Binding-site contacts:
Ligand atom C19 contacts residue PRO28 of chain 1.D at 3.8 Å (hydrophobic).
Ligand atom C29 contacts residue LEU27 of chain 1.D at 3.7 Å (hydrophobic).
Ligand atom C2 contacts residue GLY266 of chain 1.A at 3.5 Å.
Ligand atom O6 contacts residue VAL134 of chain 1.A at 3.8 Å.
Ligand atom C7 contacts residue IMP1 of chain 1.E at 3.6 Å.
Ligand atom C26 contacts residue THR126 of chain 1.A at 3.6 Å.
Ligand atom C1 contacts residue GLY266 of chain 1.A at 3.8 Å.
Ligand atom N4 contacts residue GLU290 of chain 1.A at 3.0 Å (salt-bridge).
Ligand atom C12 contacts residue GLU290 of chain 1.A at 3.7 Å.
Ligand atom CL1 contacts residue GLY318 of chain 1.D at 3.5 Å.
Ligand atom C10 contacts residue ALA127 of chain 1.A at 3.8 Å (hydrophobic).
Ligand atom C10 contacts residue GLU290 of chain 1.A at 3.6 Å.
Ligand atom N3 contacts residue GLU290 of chain 1.A at 3.2 Å (salt-bridge).
Ligand atom C3 contacts residue GLY266 of chain 1.A at 3.5 Å.
Ligand atom C8 contacts residue IMP1 of chain 1.E at 3.6 Å.
Ligand atom O5 contacts residue HIS128 of chain 1.A at 3.0 Å (h-bond).
Ligand atom C3 contacts residue MET265 of chain 1.A at 3.6 Å (hydrophobic).
Ligand atom C18 contacts residue TYR319 of chain 1.D at 3.5 Å (hydrophobic).
Ligand atom C4 contacts residue GLY266 of chain 1.A at 3.7 Å.
Ligand atom O4 contacts residue ALA127 of chain 1.A at 3.4 Å (h-bond).
Ligand atom C9 contacts residue THR184 of chain 1.A at 3.4 Å.
Ligand atom C18 contacts residue SER315 of chain 1.D at 3.5 Å.
Ligand atom C9 contacts residue ALA127 of chain 1.A at 3.7 Å (hydrophobic).
Ligand atom C12 contacts residue GLY266 of chain 1.A at 3.7 Å.
Ligand atom CL1 contacts residue HIS128 of chain 1.A at 3.7 Å.
Ligand atom C9 contacts residue TYR319 of chain 1.D at 3.9 Å (hydrophobic).
Ligand atom C6 contacts residue ALA127 of chain 1.A at 3.8 Å (hydrophobic).
Ligand atom O5 contacts residue SER131 of chain 1.A at 3.0 Å (h-bond).
Ligand atom O3 contacts residue LEU27 of chain 1.D at 3.6 Å.
Ligand atom O6 contacts residue SER131 of chain 1.A at 2.8 Å (h-bond).
Ligand atom C25 contacts residue THR126 of chain 1.A at 3.8 Å.
Ligand atom O6 contacts residue GLY133 of chain 1.A at 3.7 Å.
Ligand atom O2 contacts residue ALA127 of chain 1.A at 3.8 Å.
Ligand atom O4 contacts residue THR126 of chain 1.A at 3.3 Å.
Ligand atom C9 contacts residue GLU290 of chain 1.A at 3.8 Å.
Ligand atom C7 contacts residue ALA127 of chain 1.A at 3.8 Å (hydrophobic).
Ligand atom C12 contacts residue VAL288 of chain 1.A at 3.9 Å (hydrophobic).
Ligand atom C12 contacts residue MET271 of chain 1.A at 3.6 Å (hydrophobic).
Ligand atom C9 contacts residue IMP1 of chain 1.E at 3.4 Å.
Ligand atom C19 contacts residue SER315 of chain 1.D at 3.6 Å.

Sequence of chain 1.A:
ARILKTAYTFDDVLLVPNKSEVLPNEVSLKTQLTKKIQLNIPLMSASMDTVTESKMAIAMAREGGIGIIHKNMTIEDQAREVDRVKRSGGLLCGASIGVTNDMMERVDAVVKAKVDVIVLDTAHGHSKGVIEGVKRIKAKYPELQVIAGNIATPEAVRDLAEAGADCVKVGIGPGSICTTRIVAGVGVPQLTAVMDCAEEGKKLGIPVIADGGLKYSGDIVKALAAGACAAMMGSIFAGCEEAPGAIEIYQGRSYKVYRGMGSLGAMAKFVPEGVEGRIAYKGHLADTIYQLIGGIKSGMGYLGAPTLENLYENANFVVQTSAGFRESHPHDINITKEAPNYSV

A small-molecule ligand and the protein it binds are described below.
Small molecule (SMILES): C=C(C)c1cccc(C(C)(C)NC(=O)Nc2ccc(Cl)c(N[C@@H]3O[C@H](CO)[C@H](O)[C@H]3O)c2)c1

Sequence of chain 1.D:
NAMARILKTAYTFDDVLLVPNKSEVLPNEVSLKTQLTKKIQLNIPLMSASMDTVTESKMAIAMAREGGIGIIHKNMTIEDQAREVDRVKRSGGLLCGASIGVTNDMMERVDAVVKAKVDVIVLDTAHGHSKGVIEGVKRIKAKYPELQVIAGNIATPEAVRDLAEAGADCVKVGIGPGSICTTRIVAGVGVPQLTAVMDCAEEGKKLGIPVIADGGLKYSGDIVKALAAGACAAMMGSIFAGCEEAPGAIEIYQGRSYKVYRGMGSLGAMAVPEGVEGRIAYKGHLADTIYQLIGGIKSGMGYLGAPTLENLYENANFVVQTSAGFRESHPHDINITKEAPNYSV